Binding-site contacts:
Ligand atom O4' contacts residue LEU141 of chain 1.C at 3.4 Å.
Ligand atom OP1 contacts residue THR106 of chain 1.C at 3.2 Å (h-bond).
Ligand atom O4' contacts residue PRO140 of chain 1.C at 3.2 Å.
Ligand atom N3 contacts residue LEU141 of chain 1.C at 3.2 Å.
Ligand atom C2 contacts residue ASP33 of chain 1.C at 3.3 Å.
Ligand atom C1' contacts residue TYR191 of chain 1.C at 2.9 Å (hydrophobic).
Ligand atom N7 contacts residue SER30 of chain 1.C at 3.4 Å (h-bond).
Ligand atom C4' contacts residue PRO140 of chain 1.C at 3.3 Å (hydrophobic).
Ligand atom C2 contacts residue TYR191 of chain 1.C at 3.2 Å (hydrophobic).
Ligand atom N9 contacts residue PHE32 of chain 1.C at 3.0 Å (h-bond).
Ligand atom N3 contacts residue ARG199 of chain 1.C at 2.8 Å (salt-bridge).
Ligand atom N7 contacts residue PHE32 of chain 1.C at 3.4 Å (h-bond).
Ligand atom O3' contacts residue PRO140 of chain 1.C at 3.3 Å.
Ligand atom O3' contacts residue ARG109 of chain 1.C at 3.3 Å (salt-bridge).
Ligand atom C5' contacts residue ASN91 of chain 1.C at 3.2 Å.
Ligand atom O3' contacts residue THR90 of chain 1.C at 3.5 Å.
Ligand atom O2' contacts residue ARG62 of chain 1.C at 2.9 Å (salt-bridge).
Ligand atom O4' contacts residue TYR191 of chain 1.C at 3.4 Å (h-bond).
Ligand atom O5' contacts residue THR90 of chain 1.C at 3.4 Å (h-bond).
Ligand atom N6 contacts residue ARG96 of chain 1.C at 2.2 Å (salt-bridge).
Ligand atom O2' contacts residue THR90 of chain 1.C at 3.0 Å.
Ligand atom N3 contacts residue TYR191 of chain 1.C at 3.1 Å.
Ligand atom N9 contacts residue TYR191 of chain 1.C at 3.1 Å (h-bond).
Ligand atom OP1 contacts residue LYS144 of chain 1.C at 3.1 Å.
Ligand atom C8 contacts residue ARG62 of chain 1.C at 3.3 Å.
Ligand atom C4 contacts residue TYR191 of chain 1.C at 3.3 Å (hydrophobic).
Ligand atom C2 contacts residue ARG199 of chain 1.C at 2.8 Å.
Ligand atom C2' contacts residue PHE32 of chain 1.C at 3.1 Å (hydrophobic).
Ligand atom O2' contacts residue PHE32 of chain 1.C at 3.5 Å.
Ligand atom N1 contacts residue TYR191 of chain 1.C at 2.9 Å.
Ligand atom C8 contacts residue PHE32 of chain 1.C at 3.0 Å (hydrophobic).
Ligand atom O2' contacts residue GLN198 of chain 1.C at 3.0 Å (h-bond).
Ligand atom OP1 contacts residue ASN91 of chain 1.C at 2.9 Å (h-bond).
Ligand atom OP1 contacts residue ARG109 of chain 1.C at 2.9 Å (salt-bridge).
Ligand atom C2 contacts residue THR28 of chain 1.C at 3.4 Å.
Ligand atom O4' contacts residue GLU143 of chain 1.C at 3.2 Å.
Ligand atom OP1 contacts residue ARG197 of chain 1.C at 2.9 Å (salt-bridge).
Ligand atom OP1 contacts residue SER30 of chain 1.C at 3.2 Å.
Ligand atom C5' contacts residue LYS144 of chain 1.C at 3.4 Å.
Ligand atom N1 contacts residue ASP33 of chain 1.C at 2.9 Å (salt-bridge).

This protein binds this small molecule.
Small molecule (SMILES): Nc1ncnc2c1ncn2[C@@H]1O[C@H](CO[P](=O)(O)O[C@H]2[C@@H](O)[C@H](n3cnc4c(N)ncnc43)O[C@@H]2CO[P](=O)(O)O[C@H]2[C@@H](O)[C@H](n3cnc4c(N)ncnc43)O[C@@H]2CO[P](=O)(O)O[C@H]2[C@@H](O)[C@H](n3cnc4c(N)ncnc43)O[C@@H]2CO[P](=O)(O)O[C@H]2[C@@H](O)[C@H](n3cnc4c(N)ncnc43)O[C@@H]2CO[P](=O)(O)O[C@H]2[C@@H](O)[C@H](n3cnc4c(N)ncnc43)O[C@@H]2CO[P](=O)(O)O[C@H]2[C@@H](O)[C@H](n3cnc4c(N)ncnc43)O[C@@H]2CO[P](=O)(O)O[C@H]2[C@@H](O)[C@H](n3cnc4c(N)ncnc43)O[C@@H]2CO[P](=O)(O)O[C@H]2[C@@H](O)[C@H](n3cnc4c(N)ncnc43)O[C@@H]2COP(=O)=O)[C@@H](O)[C@H]1O

Sequence of chain 1.C:
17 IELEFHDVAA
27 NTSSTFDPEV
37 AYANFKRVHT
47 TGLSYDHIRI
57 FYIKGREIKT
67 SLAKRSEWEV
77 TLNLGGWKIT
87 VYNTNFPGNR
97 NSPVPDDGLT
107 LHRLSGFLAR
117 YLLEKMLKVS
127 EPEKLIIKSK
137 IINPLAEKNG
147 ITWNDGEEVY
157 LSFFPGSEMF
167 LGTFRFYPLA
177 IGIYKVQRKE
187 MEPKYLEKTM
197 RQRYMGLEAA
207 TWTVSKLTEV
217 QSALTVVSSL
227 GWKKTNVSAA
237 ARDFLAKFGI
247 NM